Sequence of chain 1.B:
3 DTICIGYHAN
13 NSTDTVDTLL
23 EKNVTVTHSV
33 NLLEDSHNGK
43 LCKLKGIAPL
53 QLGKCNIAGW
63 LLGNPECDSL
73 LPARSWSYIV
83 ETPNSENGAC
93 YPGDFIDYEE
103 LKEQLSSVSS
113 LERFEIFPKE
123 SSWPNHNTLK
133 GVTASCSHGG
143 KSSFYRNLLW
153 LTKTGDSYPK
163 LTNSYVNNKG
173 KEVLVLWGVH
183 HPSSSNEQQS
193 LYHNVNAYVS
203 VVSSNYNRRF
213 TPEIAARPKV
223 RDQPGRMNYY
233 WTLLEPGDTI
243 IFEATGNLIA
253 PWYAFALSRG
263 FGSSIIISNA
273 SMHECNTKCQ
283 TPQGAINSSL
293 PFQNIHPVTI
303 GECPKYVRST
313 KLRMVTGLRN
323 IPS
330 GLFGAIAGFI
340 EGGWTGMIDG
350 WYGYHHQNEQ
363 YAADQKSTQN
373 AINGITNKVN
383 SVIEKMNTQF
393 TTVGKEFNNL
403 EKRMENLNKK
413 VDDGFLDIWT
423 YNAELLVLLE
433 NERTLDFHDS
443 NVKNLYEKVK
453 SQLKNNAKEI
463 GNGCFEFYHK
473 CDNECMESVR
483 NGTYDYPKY

Binding-site contacts:
Ligand atom C2 contacts residue ASN271 of chain 1.B at 2.4 Å.
Ligand atom O5 contacts residue ASN271 of chain 1.B at 2.4 Å (h-bond).
Ligand atom O7 contacts residue ASN271 of chain 1.B at 3.3 Å (h-bond).
Ligand atom C1 contacts residue ASN271 of chain 1.B at 1.4 Å.
Ligand atom C4 contacts residue ASN271 of chain 1.B at 4.2 Å.
Ligand atom C8 contacts residue ASN271 of chain 1.B at 4.0 Å.
Ligand atom C7 contacts residue ASN271 of chain 1.B at 3.3 Å.
Ligand atom C3 contacts residue ASN271 of chain 1.B at 3.8 Å.
Ligand atom N2 contacts residue ASN271 of chain 1.B at 2.9 Å (h-bond).
Ligand atom C5 contacts residue ASN271 of chain 1.B at 3.7 Å.

The small molecule below binds the protein below.
Small molecule (SMILES): CC(=O)N[C@@H]1[C@@H](O)[C@H](O)[C@@H](CO)O[C@H]1O